Sequence of chain 60.F:
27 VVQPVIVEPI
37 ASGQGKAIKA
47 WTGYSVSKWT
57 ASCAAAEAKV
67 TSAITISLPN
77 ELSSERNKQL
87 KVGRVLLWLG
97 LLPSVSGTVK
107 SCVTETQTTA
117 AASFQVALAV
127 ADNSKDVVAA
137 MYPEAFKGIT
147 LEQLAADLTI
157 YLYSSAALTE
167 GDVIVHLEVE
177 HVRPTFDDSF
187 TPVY

Binding-site contacts:
Ligand atom C8 contacts residue LYS143 of chain 19.E at 2.8 Å.
Ligand atom C8 contacts residue TRP47 of chain 19.E at 4.0 Å (hydrophobic).
Ligand atom N6 contacts residue TRP47 of chain 19.E at 4.2 Å.
Ligand atom C8 contacts residue GLU140 of chain 19.E at 4.1 Å.
Ligand atom O4' contacts residue GLU140 of chain 19.E at 4.1 Å.
Ligand atom C4 contacts residue TRP47 of chain 19.E at 3.9 Å (hydrophobic).
Ligand atom C6 contacts residue TRP47 of chain 19.E at 3.9 Å (hydrophobic).
Ligand atom O2' contacts residue GLU140 of chain 19.E at 3.0 Å (salt-bridge).
Ligand atom C5 contacts residue TRP47 of chain 19.E at 4.0 Å (hydrophobic).
Ligand atom N1 contacts residue TRP47 of chain 19.E at 3.8 Å.
Ligand atom C2' contacts residue GLU140 of chain 19.E at 3.5 Å.
Ligand atom N9 contacts residue TRP47 of chain 19.E at 4.0 Å.
Ligand atom C2 contacts residue TRP47 of chain 19.E at 3.8 Å (hydrophobic).
Ligand atom N7 contacts residue LYS143 of chain 19.E at 3.7 Å.
Ligand atom OP1 contacts residue LYS45 of chain 60.F at 4.3 Å.
Ligand atom O4' contacts residue TRP47 of chain 19.E at 4.0 Å.
Ligand atom C1' contacts residue TRP47 of chain 19.E at 4.3 Å (hydrophobic).
Ligand atom N7 contacts residue TRP47 of chain 19.E at 4.0 Å.
Ligand atom C2' contacts residue LYS143 of chain 19.E at 4.5 Å.
Ligand atom C1' contacts residue GLU140 of chain 19.E at 3.2 Å.
Ligand atom N9 contacts residue LYS143 of chain 19.E at 3.8 Å.
Ligand atom N9 contacts residue GLU140 of chain 19.E at 4.1 Å.
Ligand atom O4' contacts residue LYS143 of chain 19.E at 4.2 Å.
Ligand atom N3 contacts residue TRP47 of chain 19.E at 3.9 Å.
Ligand atom C1' contacts residue LYS143 of chain 19.E at 4.0 Å.

A protein and the small-molecule ligand that binds it are described below.
Small molecule (SMILES): Nc1ncnc2c1ncn2[C@@H]1O[C@H](COP(=O)=O)[C@@H](O[P](=O)(O)OC[C@H]2O[C@@H](n3ccc(=O)[nH]c3=O)[C@H](O)[C@@H]2O)[C@H]1O

Sequence of chain 19.E:
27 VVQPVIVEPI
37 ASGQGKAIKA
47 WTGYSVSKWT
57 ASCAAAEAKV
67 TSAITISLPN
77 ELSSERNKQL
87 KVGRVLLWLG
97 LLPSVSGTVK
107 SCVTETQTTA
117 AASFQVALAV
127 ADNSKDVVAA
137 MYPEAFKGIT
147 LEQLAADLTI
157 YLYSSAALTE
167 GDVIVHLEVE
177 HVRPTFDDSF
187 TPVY